The small molecule below binds the protein below.
Small molecule (SMILES): O=C(O)CCC(=O)C(=O)O

Sequence of chain 1.A:
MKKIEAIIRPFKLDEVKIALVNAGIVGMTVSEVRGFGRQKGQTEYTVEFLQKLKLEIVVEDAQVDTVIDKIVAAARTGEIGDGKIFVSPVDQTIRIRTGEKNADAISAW

Binding-site contacts:
Ligand atom O2 contacts residue ARG38 of chain 1.A at 3.3 Å (salt-bridge).
Ligand atom O2 contacts residue GLN39 of chain 1.A at 2.9 Å (h-bond).
Ligand atom C1 contacts residue GLY41 of chain 1.A at 3.6 Å.
Ligand atom O5 contacts residue GLY87 of chain 1.A at 3.4 Å (h-bond).
Ligand atom C5 contacts residue LEU56 of chain 1.A at 3.5 Å (hydrophobic).
Ligand atom C4 contacts residue ILE86 of chain 1.A at 3.9 Å (hydrophobic).
Ligand atom O4 contacts residue LEU56 of chain 1.A at 3.6 Å.
Ligand atom C3 contacts residue GLY41 of chain 1.A at 3.9 Å.
Ligand atom O1 contacts residue LYS40 of chain 1.A at 3.3 Å (salt-bridge).
Ligand atom O1 contacts residue PHE36 of chain 1.A at 3.8 Å.
Ligand atom O1 contacts residue GLN39 of chain 1.A at 3.7 Å.
Ligand atom O4 contacts residue LYS58 of chain 1.A at 2.7 Å (salt-bridge).
Ligand atom O3 contacts residue ARG9 of chain 1.A at 3.4 Å (salt-bridge).
Ligand atom C2 contacts residue ATP1 of chain 1.J at 3.7 Å.
Ligand atom O3 contacts residue LYS58 of chain 1.A at 3.4 Å (salt-bridge).
Ligand atom C5 contacts residue GLY87 of chain 1.A at 3.7 Å.
Ligand atom O3 contacts residue LEU56 of chain 1.A at 3.7 Å.
Ligand atom C1 contacts residue ATP1 of chain 1.J at 3.5 Å.
Ligand atom C5 contacts residue LYS58 of chain 1.A at 3.4 Å.
Ligand atom C1 contacts residue GLY37 of chain 1.A at 3.4 Å.
Ligand atom C1 contacts residue GLN39 of chain 1.A at 3.5 Å.
Ligand atom O1 contacts residue GLY37 of chain 1.A at 3.1 Å (h-bond).
Ligand atom O2 contacts residue LYS40 of chain 1.A at 4.0 Å.
Ligand atom O4 contacts residue GLY87 of chain 1.A at 3.5 Å.
Ligand atom O2 contacts residue GLY37 of chain 1.A at 3.0 Å (h-bond).
Ligand atom C2 contacts residue MG1 of chain 1.L at 3.1 Å.
Ligand atom C3 contacts residue LEU56 of chain 1.A at 3.7 Å (hydrophobic).
Ligand atom O5 contacts residue GLN39 of chain 1.A at 3.2 Å (h-bond).
Ligand atom O5 contacts residue ILE86 of chain 1.A at 3.8 Å.
Ligand atom C2 contacts residue GLN39 of chain 1.A at 3.6 Å.
Ligand atom O2 contacts residue ATP1 of chain 1.J at 2.9 Å (h-bond).
Ligand atom C4 contacts residue THR43 of chain 1.A at 3.8 Å.
Ligand atom C1 contacts residue LYS40 of chain 1.A at 3.9 Å.
Ligand atom C4 contacts residue LEU56 of chain 1.A at 3.9 Å (hydrophobic).
Ligand atom C1 contacts residue MG1 of chain 1.L at 3.0 Å.
Ligand atom O2 contacts residue MG1 of chain 1.L at 2.1 Å.
Ligand atom C3 contacts residue GLN42 of chain 1.A at 3.8 Å.
Ligand atom O1 contacts residue GLY41 of chain 1.A at 2.6 Å (h-bond).
Ligand atom O5 contacts residue ATP1 of chain 1.J at 3.1 Å (h-bond).
Ligand atom O5 contacts residue MG1 of chain 1.L at 2.4 Å.